Binding-site contacts:
Ligand atom CZ contacts residue GLY566 of chain 1.C at 3.9 Å.
Ligand atom CAP contacts residue ILE851 of chain 1.D at 3.7 Å (hydrophobic).
Ligand atom CAK contacts residue PRO477 of chain 1.C at 3.8 Å (hydrophobic).
Ligand atom OAB contacts residue ILE851 of chain 1.D at 3.2 Å.
Ligand atom CAH contacts residue GLU848 of chain 1.D at 3.5 Å.
Ligand atom N contacts residue LEU847 of chain 1.D at 3.5 Å (h-bond).
Ligand atom CZ contacts residue ARG562 of chain 1.C at 3.6 Å.
Ligand atom CZ contacts residue PRO477 of chain 1.C at 3.6 Å (hydrophobic).
Ligand atom CB contacts residue VAL568 of chain 1.C at 3.8 Å (hydrophobic).
Ligand atom O contacts residue ILE851 of chain 1.D at 3.2 Å.
Ligand atom CAK contacts residue VAL475 of chain 1.C at 3.7 Å (hydrophobic).
Ligand atom N contacts residue VAL568 of chain 1.C at 3.7 Å.
Ligand atom CD2 contacts residue GLY566 of chain 1.C at 3.6 Å.
Ligand atom CAU contacts residue ARG834 of chain 1.D at 3.2 Å.
Ligand atom CAJ contacts residue HIS854 of chain 1.D at 3.7 Å.
Ligand atom OAB contacts residue GLY566 of chain 1.C at 3.6 Å (h-bond).
Ligand atom CAI contacts residue ARG834 of chain 1.D at 3.5 Å.
Ligand atom CAP contacts residue ARG834 of chain 1.D at 3.6 Å.
Ligand atom CA contacts residue VAL568 of chain 1.C at 3.7 Å (hydrophobic).
Ligand atom NAS contacts residue GLY566 of chain 1.C at 2.9 Å (h-bond).
Ligand atom CAI contacts residue PRO835 of chain 1.D at 3.7 Å (hydrophobic).
Ligand atom CAY contacts residue ILE851 of chain 1.D at 3.7 Å (hydrophobic).
Ligand atom CE1 contacts residue PRO477 of chain 1.C at 3.1 Å (hydrophobic).
Ligand atom CB contacts residue LEU847 of chain 1.D at 3.7 Å (hydrophobic).
Ligand atom CE2 contacts residue ARG563 of chain 1.C at 3.5 Å.
Ligand atom CAA contacts residue GLY566 of chain 1.C at 3.4 Å.
Ligand atom CAE contacts residue GLU848 of chain 1.D at 3.8 Å.
Ligand atom CE2 contacts residue GLY566 of chain 1.C at 3.4 Å.
Ligand atom CAJ contacts residue VAL475 of chain 1.C at 3.7 Å (hydrophobic).
Ligand atom O contacts residue PHE850 of chain 1.D at 3.5 Å.
Ligand atom C contacts residue GLY566 of chain 1.C at 3.6 Å.
Ligand atom CAU contacts residue ILE851 of chain 1.D at 3.7 Å (hydrophobic).
Ligand atom CAO contacts residue LEU847 of chain 1.D at 3.2 Å (hydrophobic).
Ligand atom CAA contacts residue ARG834 of chain 1.D at 3.8 Å.
Ligand atom OAB contacts residue ARG834 of chain 1.D at 2.3 Å (salt-bridge).
Ligand atom CE2 contacts residue ARG562 of chain 1.C at 3.9 Å.
Ligand atom CAE contacts residue PRO835 of chain 1.D at 3.6 Å (hydrophobic).
Ligand atom CAQ contacts residue PHE850 of chain 1.D at 3.6 Å (hydrophobic).
Ligand atom CA contacts residue GLY566 of chain 1.C at 3.4 Å.
Ligand atom CAH contacts residue LEU847 of chain 1.D at 3.8 Å (hydrophobic).

Sequence of chain 1.D:
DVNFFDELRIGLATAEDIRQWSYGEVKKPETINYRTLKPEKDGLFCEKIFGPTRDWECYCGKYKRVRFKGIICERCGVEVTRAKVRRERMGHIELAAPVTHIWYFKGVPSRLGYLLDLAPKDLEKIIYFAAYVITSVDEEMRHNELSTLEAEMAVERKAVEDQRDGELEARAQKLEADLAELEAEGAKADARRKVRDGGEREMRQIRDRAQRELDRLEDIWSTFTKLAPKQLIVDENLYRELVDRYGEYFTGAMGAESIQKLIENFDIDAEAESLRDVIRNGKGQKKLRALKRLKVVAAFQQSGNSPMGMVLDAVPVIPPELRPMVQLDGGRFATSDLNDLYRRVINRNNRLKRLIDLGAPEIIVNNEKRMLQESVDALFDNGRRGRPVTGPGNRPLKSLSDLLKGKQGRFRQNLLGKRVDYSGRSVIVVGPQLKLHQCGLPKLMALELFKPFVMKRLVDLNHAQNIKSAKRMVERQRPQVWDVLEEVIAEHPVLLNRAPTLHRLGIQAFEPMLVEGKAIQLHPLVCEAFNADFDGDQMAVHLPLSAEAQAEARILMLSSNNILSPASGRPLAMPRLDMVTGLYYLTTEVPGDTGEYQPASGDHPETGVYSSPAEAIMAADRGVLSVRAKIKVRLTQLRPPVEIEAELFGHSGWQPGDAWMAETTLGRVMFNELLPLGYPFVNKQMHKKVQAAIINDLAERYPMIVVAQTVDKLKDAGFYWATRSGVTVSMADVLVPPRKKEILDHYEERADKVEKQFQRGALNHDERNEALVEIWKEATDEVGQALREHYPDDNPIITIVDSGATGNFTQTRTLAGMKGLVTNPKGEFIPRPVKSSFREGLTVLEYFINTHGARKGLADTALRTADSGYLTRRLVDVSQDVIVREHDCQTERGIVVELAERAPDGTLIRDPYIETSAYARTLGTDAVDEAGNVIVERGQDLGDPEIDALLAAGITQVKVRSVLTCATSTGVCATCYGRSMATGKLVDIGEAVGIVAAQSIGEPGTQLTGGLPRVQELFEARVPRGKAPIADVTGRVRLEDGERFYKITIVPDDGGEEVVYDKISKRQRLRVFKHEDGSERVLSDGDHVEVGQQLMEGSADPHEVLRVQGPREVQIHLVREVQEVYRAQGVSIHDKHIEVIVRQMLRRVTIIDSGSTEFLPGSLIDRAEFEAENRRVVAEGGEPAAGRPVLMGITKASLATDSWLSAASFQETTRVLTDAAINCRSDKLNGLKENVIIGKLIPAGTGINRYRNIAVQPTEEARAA

A small-molecule ligand and the protein it binds are described below.
Small molecule (SMILES): Cc1ccccc1NC(=O)[C@@H](Cc1ccccc1)NC(=O)c1ccccc1

Sequence of chain 1.C:
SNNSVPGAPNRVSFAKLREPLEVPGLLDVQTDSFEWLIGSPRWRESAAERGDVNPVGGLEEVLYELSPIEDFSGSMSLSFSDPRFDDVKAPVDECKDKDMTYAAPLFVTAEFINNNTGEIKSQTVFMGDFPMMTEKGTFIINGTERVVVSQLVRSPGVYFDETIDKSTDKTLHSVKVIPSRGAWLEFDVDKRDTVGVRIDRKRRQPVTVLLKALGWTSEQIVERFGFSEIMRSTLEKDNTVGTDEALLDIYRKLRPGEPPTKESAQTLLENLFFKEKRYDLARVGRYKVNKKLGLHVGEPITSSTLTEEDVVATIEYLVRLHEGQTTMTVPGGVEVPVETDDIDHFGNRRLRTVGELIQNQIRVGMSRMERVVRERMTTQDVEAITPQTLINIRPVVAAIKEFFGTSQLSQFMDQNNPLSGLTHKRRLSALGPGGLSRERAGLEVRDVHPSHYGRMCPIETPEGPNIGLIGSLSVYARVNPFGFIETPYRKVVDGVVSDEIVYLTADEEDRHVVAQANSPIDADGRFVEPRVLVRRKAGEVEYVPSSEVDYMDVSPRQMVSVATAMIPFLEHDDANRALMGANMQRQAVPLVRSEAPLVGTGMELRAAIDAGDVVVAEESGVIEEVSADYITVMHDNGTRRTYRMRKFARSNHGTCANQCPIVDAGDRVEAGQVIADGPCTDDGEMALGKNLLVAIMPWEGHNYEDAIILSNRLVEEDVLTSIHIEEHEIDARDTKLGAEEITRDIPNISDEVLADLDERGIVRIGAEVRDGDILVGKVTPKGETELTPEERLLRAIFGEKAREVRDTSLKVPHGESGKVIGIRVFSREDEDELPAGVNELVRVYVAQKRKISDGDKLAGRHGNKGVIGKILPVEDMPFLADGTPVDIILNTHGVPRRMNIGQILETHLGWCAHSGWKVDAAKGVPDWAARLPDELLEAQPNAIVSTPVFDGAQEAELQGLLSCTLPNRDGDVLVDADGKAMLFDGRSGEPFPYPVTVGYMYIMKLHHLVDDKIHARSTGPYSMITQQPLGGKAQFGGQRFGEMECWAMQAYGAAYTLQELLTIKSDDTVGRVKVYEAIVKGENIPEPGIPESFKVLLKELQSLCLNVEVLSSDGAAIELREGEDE